Sequence of chain 1.B:
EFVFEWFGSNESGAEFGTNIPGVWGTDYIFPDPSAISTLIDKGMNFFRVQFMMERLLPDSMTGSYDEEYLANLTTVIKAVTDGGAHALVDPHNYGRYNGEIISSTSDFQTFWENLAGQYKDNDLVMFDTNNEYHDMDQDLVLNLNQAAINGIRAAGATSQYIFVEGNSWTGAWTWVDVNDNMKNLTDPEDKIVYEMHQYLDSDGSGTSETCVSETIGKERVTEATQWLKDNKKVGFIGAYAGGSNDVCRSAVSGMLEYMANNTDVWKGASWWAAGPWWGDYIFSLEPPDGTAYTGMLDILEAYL

This protein binds this small molecule.
Small molecule (SMILES): CC(=O)N[C@@H]1[C@@H](O)[C@H](O)[C@@H](CO)O[C@H]1O

Binding-site contacts:
Ligand atom O7 contacts residue TRP24 of chain 1.B at 3.6 Å.
Ligand atom N2 contacts residue GLU68 of chain 1.B at 2.8 Å (salt-bridge).
Ligand atom C2 contacts residue TRP24 of chain 1.B at 3.6 Å (hydrophobic).
Ligand atom N2 contacts residue ASN72 of chain 1.B at 3.1 Å (h-bond).
Ligand atom C3 contacts residue GLU68 of chain 1.B at 3.4 Å.
Ligand atom C7 contacts residue TYR28 of chain 1.B at 3.5 Å (hydrophobic).
Ligand atom C2 contacts residue ASN72 of chain 1.B at 2.5 Å.
Ligand atom C5 contacts residue ASN72 of chain 1.B at 3.6 Å.
Ligand atom O7 contacts residue PHE30 of chain 1.B at 3.4 Å.
Ligand atom O7 contacts residue ASN72 of chain 1.B at 2.8 Å (h-bond).
Ligand atom N2 contacts residue TRP24 of chain 1.B at 4.0 Å.
Ligand atom C8 contacts residue TYR28 of chain 1.B at 3.2 Å (hydrophobic).
Ligand atom O5 contacts residue TRP24 of chain 1.B at 3.7 Å.
Ligand atom O3 contacts residue TRP24 of chain 1.B at 3.7 Å.
Ligand atom C8 contacts residue ASP66 of chain 1.B at 4.1 Å.
Ligand atom C8 contacts residue GLU68 of chain 1.B at 3.7 Å.
Ligand atom C1 contacts residue ASN72 of chain 1.B at 1.4 Å.
Ligand atom C1 contacts residue TRP24 of chain 1.B at 4.2 Å (hydrophobic).
Ligand atom C8 contacts residue TYR69 of chain 1.B at 3.8 Å (hydrophobic).
Ligand atom C1 contacts residue GLU68 of chain 1.B at 4.1 Å.
Ligand atom O3 contacts residue GLU68 of chain 1.B at 3.3 Å (salt-bridge).
Ligand atom C7 contacts residue TYR69 of chain 1.B at 4.2 Å (hydrophobic).
Ligand atom C6 contacts residue TRP24 of chain 1.B at 3.8 Å (hydrophobic).
Ligand atom C7 contacts residue TRP24 of chain 1.B at 4.0 Å (hydrophobic).
Ligand atom C3 contacts residue TRP24 of chain 1.B at 4.0 Å (hydrophobic).
Ligand atom C5 contacts residue TRP24 of chain 1.B at 4.2 Å (hydrophobic).
Ligand atom C4 contacts residue TRP24 of chain 1.B at 3.7 Å (hydrophobic).
Ligand atom O7 contacts residue TYR69 of chain 1.B at 4.1 Å.
Ligand atom C3 contacts residue ASN72 of chain 1.B at 3.8 Å.
Ligand atom O7 contacts residue TYR28 of chain 1.B at 3.4 Å (h-bond).
Ligand atom C4 contacts residue ASN72 of chain 1.B at 4.2 Å.
Ligand atom O4 contacts residue TRP24 of chain 1.B at 4.2 Å.
Ligand atom C2 contacts residue GLU68 of chain 1.B at 3.6 Å.
Ligand atom O7 contacts residue GLU68 of chain 1.B at 4.2 Å.
Ligand atom C7 contacts residue GLU68 of chain 1.B at 3.6 Å.
Ligand atom O5 contacts residue ASN72 of chain 1.B at 2.3 Å (h-bond).
Ligand atom C7 contacts residue ASN72 of chain 1.B at 3.2 Å.